Binding-site contacts:
Ligand atom C01 contacts residue LYS127 of chain 2.A at 1.4 Å.
Ligand atom C04 contacts residue ILE173 of chain 2.A at 4.0 Å (hydrophobic).
Ligand atom C12 contacts residue CSO43 of chain 2.A at 4.3 Å.
Ligand atom C17 contacts residue ILE8 of chain 2.B at 3.8 Å (hydrophobic).
Ligand atom C03 contacts residue ILE8 of chain 2.B at 3.9 Å (hydrophobic).
Ligand atom C16 contacts residue ILE8 of chain 2.B at 4.4 Å (hydrophobic).
Ligand atom O15 contacts residue ILE224 of chain 2.A at 3.6 Å.
Ligand atom C04 contacts residue LYS127 of chain 2.A at 4.3 Å.
Ligand atom C04 contacts residue ILE224 of chain 2.A at 3.5 Å (hydrophobic).
Ligand atom C03 contacts residue PRO172 of chain 2.A at 3.4 Å (hydrophobic).
Ligand atom C05 contacts residue ILE224 of chain 2.A at 4.2 Å (hydrophobic).
Ligand atom C02 contacts residue ILE173 of chain 2.A at 4.1 Å (hydrophobic).
Ligand atom C03 contacts residue LYS127 of chain 2.A at 2.9 Å.
Ligand atom C10 contacts residue ASN47 of chain 2.A at 3.5 Å.
Ligand atom C02 contacts residue ILE8 of chain 2.B at 3.9 Å (hydrophobic).
Ligand atom O15 contacts residue PRO172 of chain 2.A at 4.3 Å.
Ligand atom C02 contacts residue LYS127 of chain 2.A at 2.5 Å.
Ligand atom C03 contacts residue GLY176 of chain 2.A at 3.8 Å.
Ligand atom O11 contacts residue ASN47 of chain 2.A at 3.1 Å (h-bond).
Ligand atom C03 contacts residue ILE173 of chain 2.A at 3.9 Å (hydrophobic).
Ligand atom O11 contacts residue CSO43 of chain 2.A at 3.6 Å.
Ligand atom C13 contacts residue ASN47 of chain 2.A at 3.6 Å.
Ligand atom C01 contacts residue ILE8 of chain 2.B at 3.8 Å (hydrophobic).
Ligand atom C12 contacts residue ASN47 of chain 2.A at 3.8 Å.
Ligand atom C14 contacts residue ASN47 of chain 2.A at 4.0 Å.
Ligand atom C17 contacts residue LYS127 of chain 2.A at 3.8 Å.
Ligand atom C16 contacts residue ILE173 of chain 2.A at 4.4 Å (hydrophobic).
Ligand atom C05 contacts residue ILE173 of chain 2.A at 4.3 Å (hydrophobic).
Ligand atom C06 contacts residue ILE224 of chain 2.A at 4.2 Å (hydrophobic).
Ligand atom C03 contacts residue ILE224 of chain 2.A at 4.3 Å (hydrophobic).
Ligand atom C17 contacts residue ILE173 of chain 2.A at 4.3 Å (hydrophobic).
Ligand atom C14 contacts residue ILE173 of chain 2.A at 4.0 Å (hydrophobic).
Ligand atom C01 contacts residue GLY176 of chain 2.A at 4.4 Å.
Ligand atom N07 contacts residue PRO172 of chain 2.A at 4.3 Å.
Ligand atom C06 contacts residue PRO172 of chain 2.A at 4.2 Å (hydrophobic).
Ligand atom C04 contacts residue ILE8 of chain 2.B at 4.2 Å (hydrophobic).
Ligand atom C04 contacts residue PRO172 of chain 2.A at 3.3 Å (hydrophobic).

This protein binds this small molecule.
Small molecule (SMILES): COC1CCN(C(=O)c2ccc(C=O)cc2)CC1

Sequence of chain 2.B:
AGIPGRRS

Sequence of chain 2.A:
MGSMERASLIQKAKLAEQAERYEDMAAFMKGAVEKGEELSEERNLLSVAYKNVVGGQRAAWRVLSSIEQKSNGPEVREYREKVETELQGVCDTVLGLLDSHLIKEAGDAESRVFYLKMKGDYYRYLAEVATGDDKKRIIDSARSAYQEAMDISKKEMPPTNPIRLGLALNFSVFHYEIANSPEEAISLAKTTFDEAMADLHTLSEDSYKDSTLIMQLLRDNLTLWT